Sequence of chain 1.A:
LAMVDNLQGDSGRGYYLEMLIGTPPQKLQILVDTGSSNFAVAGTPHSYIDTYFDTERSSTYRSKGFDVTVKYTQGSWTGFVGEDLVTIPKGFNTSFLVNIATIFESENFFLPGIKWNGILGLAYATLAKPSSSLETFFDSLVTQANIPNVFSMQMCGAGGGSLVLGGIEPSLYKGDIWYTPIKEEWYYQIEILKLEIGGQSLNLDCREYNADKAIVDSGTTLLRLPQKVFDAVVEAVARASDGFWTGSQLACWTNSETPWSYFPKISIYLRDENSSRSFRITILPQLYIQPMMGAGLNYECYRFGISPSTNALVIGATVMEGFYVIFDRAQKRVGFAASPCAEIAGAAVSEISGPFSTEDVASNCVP

Binding-site contacts:
Ligand atom C23 contacts residue THR233 of chain 1.A at 3.4 Å.
Ligand atom N5 contacts residue ASP36 of chain 1.A at 2.6 Å (salt-bridge).
Ligand atom O25 contacts residue SER14 of chain 1.A at 3.7 Å.
Ligand atom N16 contacts residue GLY231 of chain 1.A at 2.9 Å (h-bond).
Ligand atom N20 contacts residue LEU34 of chain 1.A at 3.7 Å.
Ligand atom C6 contacts residue ASP36 of chain 1.A at 3.5 Å.
Ligand atom C28 contacts residue SER14 of chain 1.A at 3.4 Å.
Ligand atom O19 contacts residue TRP119 of chain 1.A at 3.5 Å.
Ligand atom F13 contacts residue TYR75 of chain 1.A at 3.6 Å.
Ligand atom C18 contacts residue GLY231 of chain 1.A at 3.8 Å.
Ligand atom C22 contacts residue THR233 of chain 1.A at 3.3 Å.
Ligand atom C8 contacts residue GLY231 of chain 1.A at 3.5 Å.
Ligand atom C11 contacts residue PHE112 of chain 1.A at 3.6 Å (hydrophobic).
Ligand atom C15 contacts residue ASP36 of chain 1.A at 3.5 Å.
Ligand atom O25 contacts residue THR233 of chain 1.A at 3.1 Å (h-bond).
Ligand atom O25 contacts residue GLY17 of chain 1.A at 3.1 Å (h-bond).
Ligand atom C28 contacts residue THR233 of chain 1.A at 3.4 Å.
Ligand atom C22 contacts residue GLY17 of chain 1.A at 3.3 Å.
Ligand atom F27 contacts residue TYR75 of chain 1.A at 3.4 Å.
Ligand atom N20 contacts residue GLY231 of chain 1.A at 3.2 Å (h-bond).
Ligand atom N16 contacts residue LEU34 of chain 1.A at 3.5 Å.
Ligand atom C15 contacts residue SER39 of chain 1.A at 3.8 Å.
Ligand atom C21 contacts residue SER230 of chain 1.A at 3.6 Å.
Ligand atom C29 contacts residue ALA335 of chain 1.A at 3.5 Å (hydrophobic).
Ligand atom N14 contacts residue ASP36 of chain 1.A at 2.9 Å (salt-bridge).
Ligand atom C23 contacts residue GLY17 of chain 1.A at 3.5 Å.
Ligand atom C21 contacts residue GLY231 of chain 1.A at 3.7 Å.
Ligand atom C23 contacts residue GLY15 of chain 1.A at 3.5 Å.
Ligand atom F13 contacts residue PHE112 of chain 1.A at 3.5 Å.
Ligand atom C29 contacts residue SER230 of chain 1.A at 3.6 Å.
Ligand atom N14 contacts residue GLY231 of chain 1.A at 3.8 Å.
Ligand atom C17 contacts residue LEU34 of chain 1.A at 3.5 Å (hydrophobic).
Ligand atom C9 contacts residue GLY231 of chain 1.A at 3.7 Å.
Ligand atom C17 contacts residue GLY231 of chain 1.A at 3.8 Å.
Ligand atom C4 contacts residue ASP229 of chain 1.A at 3.8 Å.
Ligand atom N14 contacts residue ASP229 of chain 1.A at 2.8 Å (salt-bridge).
Ligand atom C29 contacts residue TYR18 of chain 1.A at 3.7 Å (hydrophobic).
Ligand atom C23 contacts residue ARG16 of chain 1.A at 3.7 Å.
Ligand atom C4 contacts residue ASP36 of chain 1.A at 3.4 Å.
Ligand atom C28 contacts residue ALA335 of chain 1.A at 3.5 Å (hydrophobic).

A small-molecule ligand and the protein it binds are described below.
Small molecule (SMILES): CCOc1ccc(C(=O)Nc2ccc(F)c([C@@]3(C)N=C(N)OCC3(F)F)c2)nc1